This protein binds this small molecule.
Small molecule (SMILES): COc1cc(Cc2cnc(N)nc2N)cc(OC)c1OC

Sequence of chain 1.B:
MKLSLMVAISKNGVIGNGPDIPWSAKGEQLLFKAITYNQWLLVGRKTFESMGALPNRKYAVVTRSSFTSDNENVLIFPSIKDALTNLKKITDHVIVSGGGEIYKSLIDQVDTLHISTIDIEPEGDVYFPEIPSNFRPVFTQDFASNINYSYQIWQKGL

Binding-site contacts:
Ligand atom C10 contacts residue ASN17 of chain 1.B at 3.8 Å.
Ligand atom N4 contacts residue GLU28 of chain 1.B at 3.0 Å (salt-bridge).
Ligand atom N2 contacts residue ASN17 of chain 1.B at 3.7 Å.
Ligand atom C12 contacts residue MET51 of chain 1.B at 3.5 Å (hydrophobic).
Ligand atom C10 contacts residue MET51 of chain 1.B at 3.7 Å (hydrophobic).
Ligand atom N5 contacts residue ASN17 of chain 1.B at 3.6 Å.
Ligand atom N7 contacts residue MET6 of chain 1.B at 2.8 Å (h-bond).
Ligand atom C3 contacts residue ASN17 of chain 1.B at 3.7 Å.
Ligand atom N5 contacts residue VAL7 of chain 1.B at 3.6 Å.
Ligand atom O13 contacts residue MET51 of chain 1.B at 3.6 Å.
Ligand atom N5 contacts residue ALA8 of chain 1.B at 3.8 Å.
Ligand atom C3 contacts residue ALA8 of chain 1.B at 3.7 Å (hydrophobic).
Ligand atom C6 contacts residue MET6 of chain 1.B at 3.8 Å (hydrophobic).
Ligand atom C17 contacts residue PRO19 of chain 1.B at 3.5 Å (hydrophobic).
Ligand atom C20 contacts residue GLY18 of chain 1.B at 3.5 Å.
Ligand atom N7 contacts residue ASN17 of chain 1.B at 3.6 Å.
Ligand atom C20 contacts residue SER50 of chain 1.B at 3.8 Å.
Ligand atom C15 contacts residue MET51 of chain 1.B at 3.7 Å (hydrophobic).
Ligand atom C9 contacts residue SER97 of chain 1.B at 3.6 Å.
Ligand atom C18 contacts residue ASN17 of chain 1.B at 3.5 Å.
Ligand atom O19 contacts residue SER50 of chain 1.B at 3.6 Å.
Ligand atom N4 contacts residue VAL7 of chain 1.B at 3.7 Å.
Ligand atom C8 contacts residue ASN17 of chain 1.B at 3.4 Å.
Ligand atom N7 contacts residue PHE32 of chain 1.B at 3.4 Å.
Ligand atom N7 contacts residue TYR103 of chain 1.B at 3.4 Å (h-bond).
Ligand atom C15 contacts residue ASN17 of chain 1.B at 3.8 Å.
Ligand atom C1 contacts residue PHE32 of chain 1.B at 3.8 Å (hydrophobic).
Ligand atom N5 contacts residue PHE32 of chain 1.B at 3.3 Å.
Ligand atom C9 contacts residue ASN17 of chain 1.B at 3.7 Å.
Ligand atom N5 contacts residue MET6 of chain 1.B at 3.7 Å.
Ligand atom C3 contacts residue PHE32 of chain 1.B at 3.6 Å (hydrophobic).
Ligand atom C1 contacts residue ASN17 of chain 1.B at 3.6 Å.
Ligand atom N4 contacts residue ALA8 of chain 1.B at 3.5 Å (h-bond).
Ligand atom O16 contacts residue MET51 of chain 1.B at 3.3 Å.
Ligand atom C6 contacts residue PHE32 of chain 1.B at 3.2 Å (hydrophobic).
Ligand atom C9 contacts residue PHE32 of chain 1.B at 3.7 Å (hydrophobic).
Ligand atom N7 contacts residue SER97 of chain 1.B at 3.2 Å (h-bond).
Ligand atom C6 contacts residue ASN17 of chain 1.B at 3.5 Å.
Ligand atom C8 contacts residue PHE32 of chain 1.B at 3.4 Å (hydrophobic).
Ligand atom C21 contacts residue ASN17 of chain 1.B at 3.5 Å.